Sequence of chain 1.C:
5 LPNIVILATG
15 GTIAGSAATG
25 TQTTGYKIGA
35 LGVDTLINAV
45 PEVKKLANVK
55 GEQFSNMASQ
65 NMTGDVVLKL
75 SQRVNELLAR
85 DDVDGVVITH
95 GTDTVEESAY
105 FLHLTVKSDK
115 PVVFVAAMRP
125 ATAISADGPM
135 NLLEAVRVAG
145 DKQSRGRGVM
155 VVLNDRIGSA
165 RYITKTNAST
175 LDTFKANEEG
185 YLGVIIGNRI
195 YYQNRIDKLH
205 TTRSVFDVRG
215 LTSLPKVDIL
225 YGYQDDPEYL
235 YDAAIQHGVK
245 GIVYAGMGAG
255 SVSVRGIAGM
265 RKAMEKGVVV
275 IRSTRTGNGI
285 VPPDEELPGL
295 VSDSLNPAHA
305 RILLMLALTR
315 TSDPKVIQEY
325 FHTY

This small molecule binds to this protein.
Small molecule (SMILES): N[C@@H](CC(=O)O)C(=O)O

Sequence of chain 1.A:
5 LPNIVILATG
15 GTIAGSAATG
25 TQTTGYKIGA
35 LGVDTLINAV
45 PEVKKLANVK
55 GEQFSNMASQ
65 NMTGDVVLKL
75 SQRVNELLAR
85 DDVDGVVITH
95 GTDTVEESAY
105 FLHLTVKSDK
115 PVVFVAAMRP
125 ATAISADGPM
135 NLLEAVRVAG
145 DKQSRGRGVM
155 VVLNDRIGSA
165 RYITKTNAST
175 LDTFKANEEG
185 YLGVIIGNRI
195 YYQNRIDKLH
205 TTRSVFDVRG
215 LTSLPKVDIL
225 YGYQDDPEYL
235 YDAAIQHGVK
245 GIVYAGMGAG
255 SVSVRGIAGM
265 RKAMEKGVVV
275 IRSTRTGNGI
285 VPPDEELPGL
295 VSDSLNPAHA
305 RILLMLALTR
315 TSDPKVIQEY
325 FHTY

Binding-site contacts:
Ligand atom C contacts residue ASP97 of chain 1.A at 3.9 Å.
Ligand atom CB contacts residue ASP97 of chain 1.A at 3.6 Å.
Ligand atom OD2 contacts residue THR96 of chain 1.A at 2.9 Å (h-bond).
Ligand atom OD2 contacts residue GLY15 of chain 1.A at 4.0 Å.
Ligand atom C contacts residue GLN64 of chain 1.A at 3.7 Å.
Ligand atom CA contacts residue ILE32 of chain 1.A at 4.2 Å (hydrophobic).
Ligand atom CG contacts residue ALA121 of chain 1.A at 3.8 Å (hydrophobic).
Ligand atom N contacts residue GLN64 of chain 1.A at 2.9 Å (h-bond).
Ligand atom O contacts residue ASP97 of chain 1.A at 3.0 Å (salt-bridge).
Ligand atom OD2 contacts residue GLY95 of chain 1.A at 3.2 Å.
Ligand atom OXT contacts residue SER63 of chain 1.A at 2.7 Å (h-bond).
Ligand atom OD2 contacts residue THR16 of chain 1.A at 3.0 Å (h-bond).
Ligand atom OXT contacts residue GLY15 of chain 1.A at 3.3 Å.
Ligand atom OD1 contacts residue MET122 of chain 1.A at 4.0 Å.
Ligand atom C contacts residue THR16 of chain 1.A at 4.2 Å.
Ligand atom N contacts residue SER255 of chain 1.C at 4.0 Å.
Ligand atom CB contacts residue THR96 of chain 1.A at 3.6 Å.
Ligand atom OXT contacts residue ILE32 of chain 1.A at 3.9 Å.
Ligand atom CG contacts residue THR16 of chain 1.A at 2.6 Å.
Ligand atom N contacts residue ASP97 of chain 1.A at 2.8 Å (salt-bridge).
Ligand atom OXT contacts residue GLN64 of chain 1.A at 3.8 Å.
Ligand atom OD1 contacts residue THR16 of chain 1.A at 3.1 Å (h-bond).
Ligand atom OXT contacts residue GLY95 of chain 1.A at 3.3 Å.
Ligand atom OD1 contacts residue THR96 of chain 1.A at 2.7 Å (h-bond).
Ligand atom CB contacts residue THR16 of chain 1.A at 3.0 Å.
Ligand atom OD2 contacts residue ALA121 of chain 1.A at 3.8 Å.
Ligand atom O contacts residue GLN64 of chain 1.A at 3.9 Å.
Ligand atom OXT contacts residue ALA62 of chain 1.A at 3.3 Å.
Ligand atom C contacts residue GLY95 of chain 1.A at 3.4 Å.
Ligand atom O contacts residue GLY95 of chain 1.A at 3.3 Å.
Ligand atom C contacts residue THR96 of chain 1.A at 3.9 Å.
Ligand atom OD1 contacts residue ALA121 of chain 1.A at 3.1 Å (h-bond).
Ligand atom C contacts residue SER63 of chain 1.A at 3.5 Å.
Ligand atom CA contacts residue THR16 of chain 1.A at 3.3 Å.
Ligand atom CG contacts residue THR96 of chain 1.A at 3.0 Å.
Ligand atom CA contacts residue GLN64 of chain 1.A at 3.9 Å.
Ligand atom OXT contacts residue THR16 of chain 1.A at 3.9 Å.
Ligand atom O contacts residue THR96 of chain 1.A at 3.3 Å (h-bond).
Ligand atom CA contacts residue ASP97 of chain 1.A at 3.6 Å.
Ligand atom O contacts residue SER63 of chain 1.A at 2.5 Å (h-bond).